Sequence of chain 3.A:
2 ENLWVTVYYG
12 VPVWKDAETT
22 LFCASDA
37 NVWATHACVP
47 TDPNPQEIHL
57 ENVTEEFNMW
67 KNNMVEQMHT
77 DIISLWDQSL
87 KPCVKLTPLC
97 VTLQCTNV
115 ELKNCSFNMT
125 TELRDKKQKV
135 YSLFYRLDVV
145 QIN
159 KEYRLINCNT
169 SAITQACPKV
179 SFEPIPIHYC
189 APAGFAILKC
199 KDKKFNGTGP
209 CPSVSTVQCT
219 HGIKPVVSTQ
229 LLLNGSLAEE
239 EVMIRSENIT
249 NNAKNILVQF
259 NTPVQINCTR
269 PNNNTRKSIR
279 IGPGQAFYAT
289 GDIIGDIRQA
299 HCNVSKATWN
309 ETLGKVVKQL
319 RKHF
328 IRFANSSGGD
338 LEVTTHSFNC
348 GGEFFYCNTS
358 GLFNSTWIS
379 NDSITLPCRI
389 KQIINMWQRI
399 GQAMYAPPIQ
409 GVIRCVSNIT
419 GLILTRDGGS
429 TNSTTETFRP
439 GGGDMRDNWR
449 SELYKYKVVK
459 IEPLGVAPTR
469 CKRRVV

The small molecule below binds the protein below.
Small molecule (SMILES): CC(=O)N[C@H]1[C@H](O[C@H]2[C@H](O)[C@@H](NC(C)=O)CO[C@@H]2CO)O[C@H](CO)[C@@H](O[C@@H]2O[C@H](CO)[C@@H](O)[C@H](O)[C@@H]2O)[C@@H]1O

Binding-site contacts:
Ligand atom C3 contacts residue ASN332 of chain 3.A at 3.9 Å.
Ligand atom C7 contacts residue SER357 of chain 3.A at 4.2 Å.
Ligand atom N2 contacts residue ASN332 of chain 3.A at 3.1 Å (h-bond).
Ligand atom N2 contacts residue ASN355 of chain 3.A at 3.6 Å.
Ligand atom O5 contacts residue ASN332 of chain 3.A at 2.3 Å (h-bond).
Ligand atom C1 contacts residue SER357 of chain 3.A at 4.0 Å.
Ligand atom N2 contacts residue SER333 of chain 3.A at 4.2 Å.
Ligand atom C4 contacts residue ASN332 of chain 3.A at 4.2 Å.
Ligand atom C7 contacts residue THR356 of chain 3.A at 4.5 Å.
Ligand atom C7 contacts residue ASN332 of chain 3.A at 3.1 Å.
Ligand atom O7 contacts residue THR356 of chain 3.A at 3.8 Å.
Ligand atom C2 contacts residue SER357 of chain 3.A at 4.1 Å.
Ligand atom C1 contacts residue ASN332 of chain 3.A at 1.4 Å.
Ligand atom O7 contacts residue ASN355 of chain 3.A at 2.7 Å (h-bond).
Ligand atom C8 contacts residue ASN355 of chain 3.A at 3.5 Å.
Ligand atom O7 contacts residue ASN332 of chain 3.A at 2.7 Å (h-bond).
Ligand atom C2 contacts residue ASN332 of chain 3.A at 2.5 Å.
Ligand atom C7 contacts residue ASN355 of chain 3.A at 3.0 Å.
Ligand atom O7 contacts residue SER357 of chain 3.A at 3.0 Å (h-bond).
Ligand atom C8 contacts residue ASN332 of chain 3.A at 4.4 Å.
Ligand atom C7 contacts residue SER333 of chain 3.A at 4.4 Å.
Ligand atom C8 contacts residue THR356 of chain 3.A at 4.1 Å.
Ligand atom C2 contacts residue ASN355 of chain 3.A at 4.1 Å.
Ligand atom C5 contacts residue ASN332 of chain 3.A at 3.6 Å.
Ligand atom C8 contacts residue SER333 of chain 3.A at 3.9 Å.
Ligand atom C8 contacts residue THR341 of chain 3.A at 3.6 Å.
Ligand atom O5 contacts residue SER357 of chain 3.A at 4.5 Å.